Binding-site contacts:
Ligand atom C2' contacts residue ASN134 of chain 14.C at 4.3 Å.
Ligand atom O5' contacts residue LYS8 of chain 14.C at 4.5 Å.
Ligand atom OP1 contacts residue ASN134 of chain 14.C at 4.2 Å.
Ligand atom OP1 contacts residue LYS8 of chain 14.C at 2.6 Å (salt-bridge).
Ligand atom O2' contacts residue LEU135 of chain 14.C at 4.3 Å.
Ligand atom P contacts residue LYS10 of chain 14.C at 4.0 Å.
Ligand atom C2' contacts residue GLU74 of chain 14.C at 4.1 Å.
Ligand atom C4' contacts residue GLU74 of chain 14.C at 3.9 Å.
Ligand atom O2' contacts residue ASN134 of chain 14.C at 3.2 Å (h-bond).
Ligand atom OP2 contacts residue LYS10 of chain 14.C at 2.9 Å.
Ligand atom O4' contacts residue GLU74 of chain 14.C at 3.7 Å.
Ligand atom OP2 contacts residue LYS8 of chain 14.C at 2.9 Å (salt-bridge).
Ligand atom P contacts residue LYS8 of chain 14.C at 3.0 Å.
Ligand atom C1' contacts residue GLU74 of chain 14.C at 3.8 Å.
Ligand atom OP1 contacts residue PRO132 of chain 14.C at 3.6 Å.
Ligand atom OP1 contacts residue LYS10 of chain 14.C at 4.3 Å.
Ligand atom O3' contacts residue LYS8 of chain 14.C at 3.8 Å.
Ligand atom O2' contacts residue GLU74 of chain 14.C at 3.2 Å.
Ligand atom O3' contacts residue ASN134 of chain 14.C at 4.2 Å.

This small molecule binds to this protein.
Small molecule (SMILES): Nc1ccn([C@@H]2O[C@H](CO[P](=O)(O)O[C@H]3[C@@H](O)[C@H](n4ccc(N)nc4=O)O[C@@H]3CO[P](=O)(O)O[C@H]3[C@@H](O)[C@H](n4ccc(N)nc4=O)O[C@@H]3CO)[C@@H](O)[C@H]2O)c(=O)n1

Sequence of chain 14.C:
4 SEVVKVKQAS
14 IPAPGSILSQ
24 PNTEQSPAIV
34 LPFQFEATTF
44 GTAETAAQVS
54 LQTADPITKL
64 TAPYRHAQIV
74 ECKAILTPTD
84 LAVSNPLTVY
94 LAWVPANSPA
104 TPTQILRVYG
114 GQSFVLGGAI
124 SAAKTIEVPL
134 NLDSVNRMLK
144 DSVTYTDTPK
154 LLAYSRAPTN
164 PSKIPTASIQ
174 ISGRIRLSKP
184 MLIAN